The protein below binds the small molecule below.
Small molecule (SMILES): CCC[C@H](NC(=O)CCC(=O)O)C(=O)O

Binding-site contacts:
Ligand atom OD1 contacts residue ARG298 of chain 1.E at 2.8 Å (salt-bridge).
Ligand atom N1 contacts residue LEU200 of chain 1.E at 4.1 Å.
Ligand atom CD contacts residue HIS167 of chain 1.E at 4.0 Å.
Ligand atom CD contacts residue LEU295 of chain 1.E at 3.5 Å (hydrophobic).
Ligand atom C contacts residue LYS256 of chain 1.E at 4.0 Å.
Ligand atom CB contacts residue GLU162 of chain 1.E at 4.1 Å.
Ligand atom C4 contacts residue ARG198 of chain 1.E at 3.6 Å.
Ligand atom OD1 contacts residue HIS196 of chain 1.E at 2.8 Å (h-bond).
Ligand atom C1 contacts residue LEU200 of chain 1.E at 3.7 Å (hydrophobic).
Ligand atom CD contacts residue GLU162 of chain 1.E at 3.5 Å.
Ligand atom OXT contacts residue PRO201 of chain 1.E at 3.9 Å.
Ligand atom C3 contacts residue LEU200 of chain 1.E at 3.6 Å (hydrophobic).
Ligand atom C4 contacts residue PRO110 of chain 1.D at 3.4 Å (hydrophobic).
Ligand atom CG contacts residue GLU162 of chain 1.E at 2.8 Å.
Ligand atom CA contacts residue PHE132 of chain 1.E at 3.9 Å (hydrophobic).
Ligand atom CG contacts residue VAL204 of chain 1.E at 4.1 Å (hydrophobic).
Ligand atom OXT contacts residue LEU200 of chain 1.E at 4.0 Å.
Ligand atom OD2 contacts residue HIS196 of chain 1.E at 4.1 Å.
Ligand atom CD contacts residue CYS294 of chain 1.E at 3.9 Å (hydrophobic).
Ligand atom C1 contacts residue TRP95 of chain 1.D at 3.8 Å (hydrophobic).
Ligand atom OD2 contacts residue ARG298 of chain 1.E at 2.9 Å (salt-bridge).
Ligand atom O contacts residue PRO201 of chain 1.E at 3.8 Å.
Ligand atom O1 contacts residue PHE132 of chain 1.E at 3.4 Å.
Ligand atom C4 contacts residue HIS196 of chain 1.E at 3.5 Å.
Ligand atom O1 contacts residue TRP95 of chain 1.D at 3.3 Å.
Ligand atom C3 contacts residue TRP95 of chain 1.D at 4.0 Å (hydrophobic).
Ligand atom OXT contacts residue LYS256 of chain 1.E at 3.0 Å (salt-bridge).
Ligand atom C4 contacts residue ARG298 of chain 1.E at 3.5 Å.
Ligand atom CD contacts residue CP1 of chain 1.R at 3.1 Å.
Ligand atom C3 contacts residue ARG198 of chain 1.E at 3.7 Å.
Ligand atom OD2 contacts residue PRO110 of chain 1.D at 3.3 Å.
Ligand atom C2 contacts residue LEU200 of chain 1.E at 3.8 Å (hydrophobic).
Ligand atom CB contacts residue PRO296 of chain 1.E at 4.0 Å (hydrophobic).
Ligand atom OD2 contacts residue ARG198 of chain 1.E at 2.8 Å (salt-bridge).
Ligand atom O contacts residue PHE132 of chain 1.E at 4.0 Å.
Ligand atom O1 contacts residue LEU200 of chain 1.E at 4.0 Å.
Ligand atom O contacts residue GLU162 of chain 1.E at 2.4 Å (salt-bridge).
Ligand atom C contacts residue PRO201 of chain 1.E at 3.9 Å (hydrophobic).
Ligand atom OD1 contacts residue PRO110 of chain 1.D at 3.4 Å.
Ligand atom C contacts residue GLU162 of chain 1.E at 3.6 Å.

Sequence of chain 1.E:
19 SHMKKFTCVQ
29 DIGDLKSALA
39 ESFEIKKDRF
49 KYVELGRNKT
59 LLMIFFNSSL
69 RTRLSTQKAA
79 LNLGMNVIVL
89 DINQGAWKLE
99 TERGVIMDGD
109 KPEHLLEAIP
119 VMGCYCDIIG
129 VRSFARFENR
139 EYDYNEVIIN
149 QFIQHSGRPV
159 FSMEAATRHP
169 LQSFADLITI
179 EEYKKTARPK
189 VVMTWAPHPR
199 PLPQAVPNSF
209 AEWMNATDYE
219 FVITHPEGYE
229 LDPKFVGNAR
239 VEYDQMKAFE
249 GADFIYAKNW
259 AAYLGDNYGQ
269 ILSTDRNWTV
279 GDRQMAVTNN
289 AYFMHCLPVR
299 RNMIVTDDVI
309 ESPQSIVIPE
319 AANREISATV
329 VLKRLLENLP

Sequence of chain 1.D:
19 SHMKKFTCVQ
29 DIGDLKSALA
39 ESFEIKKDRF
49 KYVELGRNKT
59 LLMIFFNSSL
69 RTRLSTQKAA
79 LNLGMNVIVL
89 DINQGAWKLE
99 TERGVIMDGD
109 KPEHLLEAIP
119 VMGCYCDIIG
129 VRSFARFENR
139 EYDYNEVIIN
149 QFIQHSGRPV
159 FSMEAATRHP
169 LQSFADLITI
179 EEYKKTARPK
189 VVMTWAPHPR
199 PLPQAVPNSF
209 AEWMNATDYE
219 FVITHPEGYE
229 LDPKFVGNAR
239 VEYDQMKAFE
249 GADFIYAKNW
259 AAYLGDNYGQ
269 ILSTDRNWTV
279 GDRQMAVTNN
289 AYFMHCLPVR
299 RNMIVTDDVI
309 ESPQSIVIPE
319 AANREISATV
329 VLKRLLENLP